Binding-site contacts:
Ligand atom C8 contacts residue ASN81 of chain 1.B at 4.2 Å.
Ligand atom C1 contacts residue ASN81 of chain 1.B at 1.4 Å.
Ligand atom C7 contacts residue THR82 of chain 1.B at 4.4 Å.
Ligand atom N2 contacts residue THR82 of chain 1.B at 4.0 Å.
Ligand atom C8 contacts residue THR82 of chain 1.B at 4.0 Å.
Ligand atom O5 contacts residue ASN81 of chain 1.B at 2.4 Å (h-bond).
Ligand atom C2 contacts residue ASN81 of chain 1.B at 2.2 Å.
Ligand atom C3 contacts residue ASN81 of chain 1.B at 3.6 Å.
Ligand atom O7 contacts residue ASN81 of chain 1.B at 2.9 Å (h-bond).
Ligand atom C7 contacts residue ASN81 of chain 1.B at 3.0 Å.
Ligand atom N2 contacts residue ASN81 of chain 1.B at 2.7 Å (h-bond).
Ligand atom O6 contacts residue VAL283 of chain 1.B at 4.3 Å.
Ligand atom C5 contacts residue ASN81 of chain 1.B at 3.6 Å.
Ligand atom C4 contacts residue ASN81 of chain 1.B at 4.0 Å.

A small-molecule ligand and the protein it binds are described below.
Small molecule (SMILES): CC(=O)N[C@@H]1[C@@H](O)[C@H](O)[C@@H](CO)O[C@H]1O

Sequence of chain 1.B:
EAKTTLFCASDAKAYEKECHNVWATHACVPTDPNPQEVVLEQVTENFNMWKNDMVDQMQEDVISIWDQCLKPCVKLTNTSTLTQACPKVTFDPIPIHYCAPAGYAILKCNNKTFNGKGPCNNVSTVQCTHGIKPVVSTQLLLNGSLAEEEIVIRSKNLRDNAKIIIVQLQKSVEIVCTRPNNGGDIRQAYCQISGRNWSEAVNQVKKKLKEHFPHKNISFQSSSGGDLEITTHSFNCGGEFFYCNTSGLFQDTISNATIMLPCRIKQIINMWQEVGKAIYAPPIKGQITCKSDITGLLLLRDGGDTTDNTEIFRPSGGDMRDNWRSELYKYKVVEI